This small molecule binds to this protein.
Small molecule (SMILES): CCCCCCCCO[C@@H]1O[C@H](CO)[C@H](O)[C@H](N)[C@H]1O[C@H]1C[C@H](O)[C@H](O)[C@H](C)O1

Sequence of chain 2.A:
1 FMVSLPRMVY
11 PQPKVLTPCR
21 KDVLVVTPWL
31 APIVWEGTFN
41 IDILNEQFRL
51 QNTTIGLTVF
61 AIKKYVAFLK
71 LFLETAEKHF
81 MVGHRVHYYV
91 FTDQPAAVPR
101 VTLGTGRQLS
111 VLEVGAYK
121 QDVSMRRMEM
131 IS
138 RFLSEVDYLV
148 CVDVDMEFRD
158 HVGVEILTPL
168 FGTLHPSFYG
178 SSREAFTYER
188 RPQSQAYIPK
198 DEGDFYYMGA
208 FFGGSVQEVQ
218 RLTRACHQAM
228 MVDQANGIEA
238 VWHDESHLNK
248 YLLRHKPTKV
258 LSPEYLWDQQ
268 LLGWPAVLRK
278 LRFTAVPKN

Binding-site contacts:
Ligand atom OAG contacts residue ASP265 of chain 2.A at 4.1 Å.
Ligand atom OAU contacts residue TRP239 of chain 2.A at 3.4 Å (h-bond).
Ligand atom CAT contacts residue GLU242 of chain 2.A at 3.6 Å.
Ligand atom NAO contacts residue UDP1 of chain 2.D at 2.6 Å (h-bond).
Ligand atom CAP contacts residue HIS172 of chain 2.A at 3.9 Å.
Ligand atom CAF contacts residue PRO173 of chain 2.A at 4.0 Å (hydrophobic).
Ligand atom CAT contacts residue PHE175 of chain 2.A at 4.0 Å (hydrophobic).
Ligand atom CAN contacts residue UDP1 of chain 2.D at 3.8 Å.
Ligand atom CAW contacts residue SER174 of chain 2.A at 3.8 Å.
Ligand atom OAK contacts residue SER174 of chain 2.A at 3.8 Å.
Ligand atom OAU contacts residue THR184 of chain 2.A at 2.7 Å (h-bond).
Ligand atom CAF contacts residue SER174 of chain 2.A at 4.1 Å.
Ligand atom OAI contacts residue MET205 of chain 2.A at 3.6 Å.
Ligand atom CAV contacts residue SER174 of chain 2.A at 3.4 Å.
Ligand atom CAT contacts residue TYR203 of chain 2.A at 3.7 Å (hydrophobic).
Ligand atom OAQ contacts residue HIS172 of chain 2.A at 3.0 Å (h-bond).
Ligand atom OAK contacts residue HIS172 of chain 2.A at 3.5 Å.
Ligand atom OAH contacts residue ALA282 of chain 2.A at 3.8 Å.
Ligand atom CAP contacts residue GLU242 of chain 2.A at 3.4 Å.
Ligand atom CAA contacts residue UDP1 of chain 2.D at 3.6 Å.
Ligand atom OAU contacts residue PHE175 of chain 2.A at 3.4 Å.
Ligand atom CAT contacts residue TRP239 of chain 2.A at 3.4 Å (hydrophobic).
Ligand atom OAQ contacts residue GLU242 of chain 2.A at 2.6 Å (salt-bridge).
Ligand atom CAD contacts residue ASP265 of chain 2.A at 3.4 Å.
Ligand atom OAS contacts residue HIS172 of chain 2.A at 3.1 Å (h-bond).
Ligand atom CAR contacts residue HIS172 of chain 2.A at 3.9 Å.
Ligand atom CAT contacts residue HIS172 of chain 2.A at 4.1 Å.
Ligand atom CAW contacts residue LEU268 of chain 2.A at 3.8 Å (hydrophobic).
Ligand atom CAR contacts residue TRP239 of chain 2.A at 3.6 Å (hydrophobic).
Ligand atom OAH contacts residue ASP265 of chain 2.A at 2.7 Å (salt-bridge).
Ligand atom CAB contacts residue UDP1 of chain 2.D at 3.5 Å.
Ligand atom CAV contacts residue HIS172 of chain 2.A at 4.1 Å.
Ligand atom CAJ contacts residue HIS172 of chain 2.A at 3.7 Å.
Ligand atom OAM contacts residue UDP1 of chain 2.D at 3.9 Å.
Ligand atom CAF contacts residue LEU268 of chain 2.A at 3.9 Å (hydrophobic).
Ligand atom CAT contacts residue THR184 of chain 2.A at 3.2 Å.
Ligand atom CAN contacts residue TRP239 of chain 2.A at 3.9 Å (hydrophobic).
Ligand atom CAR contacts residue GLU242 of chain 2.A at 4.0 Å.
Ligand atom CAP contacts residue TRP239 of chain 2.A at 3.6 Å (hydrophobic).
Ligand atom CAL contacts residue HIS172 of chain 2.A at 3.8 Å.